The small molecule below binds the protein below.
Small molecule (SMILES): CC(=O)N[C@H]1[C@H](O[C@H]2[C@H](O)[C@@H](NC(C)=O)CO[C@@H]2CO)O[C@H](CO)[C@@H](O)[C@@H]1O

Binding-site contacts:
Ligand atom N2 contacts residue ASN343 of chain 1.C at 2.9 Å (h-bond).
Ligand atom C4 contacts residue ASN343 of chain 1.C at 4.3 Å.
Ligand atom C7 contacts residue PHE342 of chain 1.C at 4.4 Å (hydrophobic).
Ligand atom C3 contacts residue ASN343 of chain 1.C at 3.8 Å.
Ligand atom C8 contacts residue PHE342 of chain 1.C at 3.4 Å (hydrophobic).
Ligand atom C1 contacts residue ASN343 of chain 1.C at 1.4 Å.
Ligand atom C7 contacts residue ASN343 of chain 1.C at 3.8 Å.
Ligand atom O5 contacts residue ASN343 of chain 1.C at 2.3 Å (h-bond).
Ligand atom O7 contacts residue ASN343 of chain 1.C at 4.2 Å.
Ligand atom C2 contacts residue ASN343 of chain 1.C at 2.5 Å.
Ligand atom N2 contacts residue PHE342 of chain 1.C at 4.3 Å.
Ligand atom C5 contacts residue ASN343 of chain 1.C at 3.6 Å.

Sequence of chain 1.C:
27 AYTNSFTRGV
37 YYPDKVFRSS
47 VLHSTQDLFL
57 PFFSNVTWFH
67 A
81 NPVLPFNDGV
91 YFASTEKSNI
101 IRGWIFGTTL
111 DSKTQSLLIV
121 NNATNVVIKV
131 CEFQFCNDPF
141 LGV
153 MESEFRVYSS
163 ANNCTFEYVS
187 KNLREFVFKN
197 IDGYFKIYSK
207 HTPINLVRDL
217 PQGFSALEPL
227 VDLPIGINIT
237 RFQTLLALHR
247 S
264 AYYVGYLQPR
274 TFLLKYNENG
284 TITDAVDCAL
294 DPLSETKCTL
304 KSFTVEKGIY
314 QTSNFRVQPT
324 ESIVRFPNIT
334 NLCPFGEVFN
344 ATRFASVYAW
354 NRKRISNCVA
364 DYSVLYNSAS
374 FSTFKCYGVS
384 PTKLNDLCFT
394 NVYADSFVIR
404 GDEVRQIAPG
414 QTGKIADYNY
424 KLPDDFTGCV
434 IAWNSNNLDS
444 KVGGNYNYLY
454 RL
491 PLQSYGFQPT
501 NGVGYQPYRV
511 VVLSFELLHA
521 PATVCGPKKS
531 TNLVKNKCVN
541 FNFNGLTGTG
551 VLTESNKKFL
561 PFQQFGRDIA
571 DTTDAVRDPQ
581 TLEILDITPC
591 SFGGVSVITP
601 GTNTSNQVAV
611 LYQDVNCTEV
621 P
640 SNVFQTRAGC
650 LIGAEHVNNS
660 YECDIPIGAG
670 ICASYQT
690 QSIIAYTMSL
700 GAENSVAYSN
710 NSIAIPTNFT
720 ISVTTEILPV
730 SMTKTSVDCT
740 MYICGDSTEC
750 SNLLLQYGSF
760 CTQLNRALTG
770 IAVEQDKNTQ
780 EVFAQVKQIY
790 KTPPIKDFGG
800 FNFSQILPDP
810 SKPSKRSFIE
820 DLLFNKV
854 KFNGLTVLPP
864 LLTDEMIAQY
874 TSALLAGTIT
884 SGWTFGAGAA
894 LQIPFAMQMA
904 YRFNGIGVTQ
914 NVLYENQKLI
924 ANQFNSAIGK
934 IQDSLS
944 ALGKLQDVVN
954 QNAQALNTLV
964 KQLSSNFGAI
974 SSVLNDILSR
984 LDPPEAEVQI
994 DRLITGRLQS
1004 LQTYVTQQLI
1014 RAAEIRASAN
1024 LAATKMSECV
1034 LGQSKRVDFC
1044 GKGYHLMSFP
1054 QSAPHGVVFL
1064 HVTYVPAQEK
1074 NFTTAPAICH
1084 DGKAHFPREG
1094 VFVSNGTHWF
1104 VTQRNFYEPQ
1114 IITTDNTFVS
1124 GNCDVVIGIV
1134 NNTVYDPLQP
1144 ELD